Binding-site contacts:
Ligand atom CB contacts residue TRP74 of chain 1.D at 3.5 Å (hydrophobic).
Ligand atom N contacts residue GLN71 of chain 1.D at 3.0 Å (h-bond).
Ligand atom OE1 contacts residue ASN78 of chain 1.D at 2.8 Å (h-bond).
Ligand atom CD2 contacts residue THR144 of chain 1.D at 3.5 Å.
Ligand atom OXT contacts residue TYR85 of chain 1.D at 3.3 Å (h-bond).
Ligand atom CB contacts residue TRP148 of chain 1.D at 3.4 Å (hydrophobic).
Ligand atom O contacts residue TYR157 of chain 1.D at 2.4 Å (h-bond).
Ligand atom N contacts residue ASN78 of chain 1.D at 2.7 Å (h-bond).
Ligand atom N contacts residue TYR8 of chain 1.D at 3.3 Å (h-bond).
Ligand atom OG contacts residue ARG63 of chain 1.D at 2.8 Å (salt-bridge).
Ligand atom CB contacts residue TRP168 of chain 1.D at 3.3 Å (hydrophobic).
Ligand atom O contacts residue TYR85 of chain 1.D at 2.4 Å (h-bond).
Ligand atom OH contacts residue ILE67 of chain 1.D at 3.4 Å.
Ligand atom CA contacts residue TYR8 of chain 1.D at 3.2 Å (hydrophobic).
Ligand atom CG2 contacts residue TRP98 of chain 1.D at 3.5 Å (hydrophobic).
Ligand atom O contacts residue THR144 of chain 1.D at 3.3 Å (h-bond).
Ligand atom CE2 contacts residue TRP148 of chain 1.D at 3.5 Å (hydrophobic).
Ligand atom CD contacts residue TYR8 of chain 1.D at 3.4 Å (hydrophobic).
Ligand atom O contacts residue TYR160 of chain 1.D at 3.1 Å (h-bond).
Ligand atom O contacts residue TRP148 of chain 1.D at 2.7 Å (h-bond).
Ligand atom C contacts residue TYR157 of chain 1.D at 3.4 Å (hydrophobic).
Ligand atom C contacts residue TYR8 of chain 1.D at 3.2 Å (hydrophobic).
Ligand atom CA contacts residue TYR172 of chain 1.D at 3.4 Å (hydrophobic).
Ligand atom CA contacts residue GLN71 of chain 1.D at 3.2 Å.
Ligand atom CG2 contacts residue GLN71 of chain 1.D at 3.4 Å.
Ligand atom CB contacts residue TYR100 of chain 1.D at 3.5 Å (hydrophobic).
Ligand atom N contacts residue TYR100 of chain 1.D at 3.1 Å (h-bond).
Ligand atom OXT contacts residue LYS147 of chain 1.D at 2.7 Å (salt-bridge).
Ligand atom CG1 contacts residue TYR157 of chain 1.D at 3.2 Å (hydrophobic).
Ligand atom C contacts residue TYR85 of chain 1.D at 3.2 Å (hydrophobic).
Ligand atom N contacts residue TYR172 of chain 1.D at 2.6 Å (h-bond).
Ligand atom O contacts residue TRP148 of chain 1.D at 3.4 Å.
Ligand atom CB contacts residue ASN78 of chain 1.D at 3.3 Å.
Ligand atom CA contacts residue ASN78 of chain 1.D at 3.5 Å.
Ligand atom C contacts residue GLN71 of chain 1.D at 3.5 Å.
Ligand atom CA contacts residue TYR100 of chain 1.D at 3.3 Å (hydrophobic).
Ligand atom O contacts residue TRP74 of chain 1.D at 2.8 Å (h-bond).
Ligand atom O contacts residue ILE67 of chain 1.D at 3.2 Å.
Ligand atom N contacts residue TYR8 of chain 1.D at 2.9 Å (h-bond).
Ligand atom CG1 contacts residue TRP74 of chain 1.D at 3.4 Å (hydrophobic).

Sequence of chain 1.D:
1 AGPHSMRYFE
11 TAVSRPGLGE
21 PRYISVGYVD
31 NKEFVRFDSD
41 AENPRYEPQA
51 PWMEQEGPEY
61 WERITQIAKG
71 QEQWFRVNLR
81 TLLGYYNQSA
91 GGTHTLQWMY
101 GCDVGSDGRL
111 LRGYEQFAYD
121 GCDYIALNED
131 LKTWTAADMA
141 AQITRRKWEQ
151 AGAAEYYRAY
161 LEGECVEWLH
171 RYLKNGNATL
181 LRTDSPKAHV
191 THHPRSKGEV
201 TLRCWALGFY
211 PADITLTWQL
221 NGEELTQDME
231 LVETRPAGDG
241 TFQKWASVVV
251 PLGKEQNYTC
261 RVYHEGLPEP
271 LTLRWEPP

A protein and the small-molecule ligand that binds it are described below.
Small molecule (SMILES): CC(C)[C@H](NC(=O)[C@H](Cc1ccc(O)cc1)NC(=O)[C@H](CO)NC(=O)[C@@H]1CCCN1C(=O)[C@@H](N)CO)C(=O)N[C@@H](Cc1ccc(O)cc1)C(=O)N[C@@H](Cc1cnc[nH]1)C(=O)N[C@@H](CCC(N)=O)C(=O)N[C@@H](Cc1ccccc1)C(=O)O